Sequence of chain 1.A:
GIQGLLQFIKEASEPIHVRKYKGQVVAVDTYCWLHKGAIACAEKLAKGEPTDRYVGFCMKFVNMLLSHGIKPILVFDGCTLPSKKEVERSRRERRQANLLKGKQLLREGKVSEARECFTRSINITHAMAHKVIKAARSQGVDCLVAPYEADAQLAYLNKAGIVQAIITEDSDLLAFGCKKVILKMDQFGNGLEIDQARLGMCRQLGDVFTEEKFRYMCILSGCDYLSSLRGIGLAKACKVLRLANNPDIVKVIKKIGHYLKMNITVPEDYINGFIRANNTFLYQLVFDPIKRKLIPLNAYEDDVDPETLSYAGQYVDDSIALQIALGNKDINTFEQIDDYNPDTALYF

Binding-site contacts:
Ligand atom N1 contacts residue TYR32 of chain 1.A at 3.4 Å (h-bond).
Ligand atom P contacts residue ASP173 of chain 1.A at 3.9 Å.
Ligand atom N3 contacts residue TYR32 of chain 1.A at 3.6 Å.
Ligand atom OP2 contacts residue GLY2 of chain 1.A at 4.0 Å.
Ligand atom C6 contacts residue TYR32 of chain 1.A at 3.1 Å (hydrophobic).
Ligand atom O5' contacts residue MN1 of chain 1.E at 3.7 Å.
Ligand atom OP3 contacts residue LYS85 of chain 1.A at 3.2 Å (salt-bridge).
Ligand atom OP2 contacts residue MN1 of chain 1.F at 2.0 Å.
Ligand atom OP2 contacts residue ASP171 of chain 1.A at 3.7 Å.
Ligand atom P contacts residue MN1 of chain 1.F at 3.2 Å.
Ligand atom P contacts residue ASP171 of chain 1.A at 3.4 Å.
Ligand atom OP2 contacts residue ASP173 of chain 1.A at 3.1 Å (salt-bridge).
Ligand atom OP1 contacts residue LEU7 of chain 1.A at 3.4 Å.
Ligand atom OP1 contacts residue ASP171 of chain 1.A at 2.7 Å (salt-bridge).
Ligand atom C5 contacts residue TYR32 of chain 1.A at 3.1 Å (hydrophobic).
Ligand atom OP1 contacts residue MN1 of chain 1.D at 2.2 Å.
Ligand atom N4 contacts residue ARG92 of chain 1.A at 3.8 Å.
Ligand atom OP2 contacts residue MN1 of chain 1.E at 2.5 Å.
Ligand atom O4' contacts residue TYR32 of chain 1.A at 3.4 Å.
Ligand atom OP1 contacts residue MN1 of chain 1.E at 2.0 Å.
Ligand atom OP1 contacts residue ASP152 of chain 1.A at 3.1 Å (salt-bridge).
Ligand atom OP1 contacts residue LYS185 of chain 1.A at 3.1 Å.
Ligand atom C4 contacts residue TYR32 of chain 1.A at 3.4 Å (hydrophobic).
Ligand atom OP2 contacts residue GLN8 of chain 1.A at 3.6 Å.
Ligand atom P contacts residue MN1 of chain 1.E at 2.6 Å.
Ligand atom C5 contacts residue ARG92 of chain 1.A at 3.3 Å.
Ligand atom C4 contacts residue ARG92 of chain 1.A at 3.9 Å.
Ligand atom P contacts residue MN1 of chain 1.D at 3.4 Å.
Ligand atom N4 contacts residue ARG96 of chain 1.A at 3.1 Å (salt-bridge).
Ligand atom OP1 contacts residue GLU170 of chain 1.A at 3.9 Å.
Ligand atom OP1 contacts residue ASP173 of chain 1.A at 3.9 Å.
Ligand atom OP3 contacts residue MN1 of chain 1.D at 3.6 Å.
Ligand atom OP1 contacts residue ASP171 of chain 1.A at 3.3 Å (salt-bridge).
Ligand atom OP2 contacts residue ASP225 of chain 1.A at 2.6 Å (salt-bridge).
Ligand atom C2 contacts residue TYR32 of chain 1.A at 3.6 Å (hydrophobic).
Ligand atom C6 contacts residue ARG92 of chain 1.A at 3.4 Å.
Ligand atom O5' contacts residue ASP171 of chain 1.A at 3.6 Å (salt-bridge).
Ligand atom C5' contacts residue LYS185 of chain 1.A at 3.9 Å.
Ligand atom OP3 contacts residue MN1 of chain 1.E at 3.8 Å.
Ligand atom O5' contacts residue MN1 of chain 1.F at 3.5 Å.

A small-molecule ligand and the protein it binds are described below.
Small molecule (SMILES): Cc1cn([C@H]2C[C@H](O[P](=O)(O)OC[C@H]3O[C@@H](n4cnc5c(N)ncnc54)C[C@@H]3O[P](=O)(O)OC[C@H]3O[C@@H](n4cnc5c(=O)nc(N)[nH]c54)C[C@@H]3O[P](=O)(O)OC[C@H]3O[C@@H](n4ccc(N)nc4=O)C[C@@H]3O[P](=O)(O)OC[C@H]3O[C@@H](n4cnc5c(=O)nc(N)[nH]c54)C[C@@H]3O)[C@@H](CO[P](=O)(O)O[C@H]3C[C@H](n4ccc(N)nc4=O)O[C@@H]3CO[P](=O)(O)O[C@H]3C[C@H](n4cnc5c(N)ncnc54)O[C@@H]3CO[P](=O)(O)O[C@H]3C[C@H](n4cnc5c(=O)nc(N)[nH]c54)O[C@@H]3CO[P](=O)(O)O[C@H]3C[C@H](n4ccc(N)nc4=O)O[C@@H]3COP(=O)(O)O)O2)c(=O)[nH]c1=O